This small molecule binds to this protein.
Small molecule (SMILES): Cc1cc(CCCOc2c(C)cc(-c3noc(C(F)(F)F)n3)cc2C)on1

Sequence of chain 43.C:
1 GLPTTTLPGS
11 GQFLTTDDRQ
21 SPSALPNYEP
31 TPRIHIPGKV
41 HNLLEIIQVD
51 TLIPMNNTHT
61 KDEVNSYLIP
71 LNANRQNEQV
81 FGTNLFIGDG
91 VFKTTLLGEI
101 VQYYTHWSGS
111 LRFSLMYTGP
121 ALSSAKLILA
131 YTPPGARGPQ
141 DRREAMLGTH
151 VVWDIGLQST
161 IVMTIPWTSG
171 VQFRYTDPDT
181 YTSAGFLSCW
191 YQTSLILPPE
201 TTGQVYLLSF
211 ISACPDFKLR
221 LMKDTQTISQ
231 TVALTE

Binding-site contacts:
Ligand atom CM6 contacts residue TYR152 of chain 42.A at 3.4 Å (hydrophobic).
Ligand atom C4B contacts residue TYR152 of chain 42.A at 3.6 Å (hydrophobic).
Ligand atom C3B contacts residue MET224 of chain 42.A at 3.6 Å (hydrophobic).
Ligand atom CM4 contacts residue ALA150 of chain 42.A at 3.7 Å (hydrophobic).
Ligand atom CM4 contacts residue VAL176 of chain 42.A at 3.7 Å (hydrophobic).
Ligand atom F3 contacts residue VAL176 of chain 42.A at 3.6 Å.
Ligand atom F3 contacts residue PRO174 of chain 42.A at 3.1 Å.
Ligand atom C3 contacts residue LEU106 of chain 42.A at 3.4 Å (hydrophobic).
Ligand atom C2A contacts residue PHE186 of chain 42.A at 3.3 Å (hydrophobic).
Ligand atom CM2 contacts residue TYR128 of chain 42.A at 3.4 Å (hydrophobic).
Ligand atom C4 contacts residue LEU106 of chain 42.A at 3.3 Å (hydrophobic).
Ligand atom O1A contacts residue PHE186 of chain 42.A at 3.4 Å.
Ligand atom C5B contacts residue TYR152 of chain 42.A at 3.4 Å (hydrophobic).
Ligand atom N3A contacts residue TYR152 of chain 42.A at 3.5 Å.
Ligand atom C1C contacts residue TYR128 of chain 42.A at 3.3 Å (hydrophobic).
Ligand atom C2A contacts residue TYR152 of chain 42.A at 3.5 Å (hydrophobic).
Ligand atom O1A contacts residue PRO174 of chain 42.A at 3.4 Å.
Ligand atom C3A contacts residue PHE186 of chain 42.A at 3.1 Å (hydrophobic).
Ligand atom CM2 contacts residue MET224 of chain 42.A at 3.5 Å (hydrophobic).
Ligand atom CM4 contacts residue PHE186 of chain 42.A at 3.5 Å (hydrophobic).
Ligand atom CM3 contacts residue ASN219 of chain 42.A at 3.5 Å.
Ligand atom F3 contacts residue ALA150 of chain 42.A at 3.0 Å.
Ligand atom O1A contacts residue ALA24 of chain 42.C at 3.4 Å.
Ligand atom O1 contacts residue MET221 of chain 42.A at 3.7 Å.
Ligand atom F3 contacts residue SER175 of chain 42.A at 2.8 Å.
Ligand atom F3 contacts residue TYR152 of chain 42.A at 3.6 Å.
Ligand atom C2C contacts residue TYR128 of chain 42.A at 3.2 Å (hydrophobic).
Ligand atom F1 contacts residue PHE186 of chain 42.A at 3.3 Å.
Ligand atom N1A contacts residue PRO174 of chain 42.A at 3.5 Å.
Ligand atom F2 contacts residue PHE186 of chain 42.A at 3.1 Å.
Ligand atom N1A contacts residue ALA24 of chain 42.C at 3.3 Å.
Ligand atom C6B contacts residue TYR152 of chain 42.A at 3.6 Å (hydrophobic).
Ligand atom C1C contacts residue TYR197 of chain 42.A at 3.7 Å (hydrophobic).
Ligand atom C4 contacts residue TYR197 of chain 42.A at 3.7 Å (hydrophobic).
Ligand atom C3C contacts residue TYR128 of chain 42.A at 3.1 Å (hydrophobic).
Ligand atom N1A contacts residue PHE186 of chain 42.A at 3.5 Å.
Ligand atom CM6 contacts residue VAL191 of chain 42.A at 3.7 Å (hydrophobic).
Ligand atom N3A contacts residue PHE186 of chain 42.A at 3.1 Å.
Ligand atom F1 contacts residue MET224 of chain 42.A at 3.7 Å.
Ligand atom F2 contacts residue VAL176 of chain 42.A at 2.7 Å.

Sequence of chain 42.A:
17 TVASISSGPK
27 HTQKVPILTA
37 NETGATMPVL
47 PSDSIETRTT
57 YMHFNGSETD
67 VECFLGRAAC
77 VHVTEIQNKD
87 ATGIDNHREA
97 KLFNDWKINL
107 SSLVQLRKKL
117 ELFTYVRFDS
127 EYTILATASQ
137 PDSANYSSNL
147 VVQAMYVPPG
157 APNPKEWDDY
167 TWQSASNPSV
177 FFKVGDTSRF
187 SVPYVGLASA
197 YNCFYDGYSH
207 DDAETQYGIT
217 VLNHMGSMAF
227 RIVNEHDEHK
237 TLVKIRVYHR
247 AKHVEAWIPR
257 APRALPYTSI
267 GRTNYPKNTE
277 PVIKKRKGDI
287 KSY

Sequence of chain 42.C:
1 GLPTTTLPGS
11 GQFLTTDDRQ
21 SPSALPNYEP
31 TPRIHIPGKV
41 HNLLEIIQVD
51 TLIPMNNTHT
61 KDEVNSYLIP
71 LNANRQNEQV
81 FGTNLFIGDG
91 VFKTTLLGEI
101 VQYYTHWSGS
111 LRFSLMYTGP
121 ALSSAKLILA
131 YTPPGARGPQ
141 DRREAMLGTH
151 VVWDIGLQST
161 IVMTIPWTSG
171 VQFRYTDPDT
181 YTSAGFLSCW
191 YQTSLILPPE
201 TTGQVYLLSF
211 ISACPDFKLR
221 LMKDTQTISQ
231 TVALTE